Binding-site contacts:
Ligand atom C3 contacts residue ASN44 of chain 1.B at 3.8 Å.
Ligand atom C5 contacts residue ASN44 of chain 1.B at 3.7 Å.
Ligand atom O7 contacts residue ASN44 of chain 1.B at 4.1 Å.
Ligand atom C4 contacts residue ASN44 of chain 1.B at 4.3 Å.
Ligand atom C8 contacts residue TRP43 of chain 1.B at 4.2 Å (hydrophobic).
Ligand atom N2 contacts residue PRO213 of chain 1.B at 3.7 Å.
Ligand atom C7 contacts residue PRO213 of chain 1.B at 4.2 Å (hydrophobic).
Ligand atom C2 contacts residue ASN44 of chain 1.B at 2.4 Å.
Ligand atom N2 contacts residue ASN44 of chain 1.B at 2.8 Å (h-bond).
Ligand atom O7 contacts residue TRP43 of chain 1.B at 4.2 Å.
Ligand atom C8 contacts residue PRO213 of chain 1.B at 4.1 Å (hydrophobic).
Ligand atom C7 contacts residue TRP43 of chain 1.B at 4.5 Å (hydrophobic).
Ligand atom O5 contacts residue ASN44 of chain 1.B at 2.4 Å (h-bond).
Ligand atom C1 contacts residue ASN44 of chain 1.B at 1.4 Å.
Ligand atom C7 contacts residue ASN44 of chain 1.B at 3.8 Å.

This small molecule binds to this protein.
Small molecule (SMILES): CC(=O)N[C@H]1[C@H](O[C@H]2[C@H](O)[C@@H](NC(C)=O)CO[C@@H]2CO)O[C@H](CO)[C@@H](O)[C@@H]1O

Sequence of chain 1.B:
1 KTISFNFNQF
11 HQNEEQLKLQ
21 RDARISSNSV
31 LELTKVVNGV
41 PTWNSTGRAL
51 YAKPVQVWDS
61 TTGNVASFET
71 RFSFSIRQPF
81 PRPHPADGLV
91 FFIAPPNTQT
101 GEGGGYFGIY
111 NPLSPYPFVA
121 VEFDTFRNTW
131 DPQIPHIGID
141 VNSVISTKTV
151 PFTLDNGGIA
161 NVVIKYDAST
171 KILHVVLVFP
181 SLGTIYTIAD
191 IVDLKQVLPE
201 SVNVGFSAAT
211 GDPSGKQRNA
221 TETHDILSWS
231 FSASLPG